Sequence of chain 2.A:
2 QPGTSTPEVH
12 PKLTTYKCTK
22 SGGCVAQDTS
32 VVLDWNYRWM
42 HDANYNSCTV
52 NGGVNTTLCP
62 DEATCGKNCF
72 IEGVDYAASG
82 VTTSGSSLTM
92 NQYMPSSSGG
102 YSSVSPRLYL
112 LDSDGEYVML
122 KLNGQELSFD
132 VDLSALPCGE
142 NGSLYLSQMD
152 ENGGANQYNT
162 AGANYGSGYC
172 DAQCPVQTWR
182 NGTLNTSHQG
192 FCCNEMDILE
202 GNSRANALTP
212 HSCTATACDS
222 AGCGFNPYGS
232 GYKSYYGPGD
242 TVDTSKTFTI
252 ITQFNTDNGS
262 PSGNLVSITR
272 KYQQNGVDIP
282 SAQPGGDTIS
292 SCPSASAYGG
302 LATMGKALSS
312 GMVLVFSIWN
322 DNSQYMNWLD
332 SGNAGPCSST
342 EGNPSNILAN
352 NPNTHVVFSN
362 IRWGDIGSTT

Binding-site contacts:
Ligand atom N2 contacts residue ASN56 of chain 2.A at 2.8 Å (h-bond).
Ligand atom C2 contacts residue ASN56 of chain 2.A at 2.4 Å.
Ligand atom O6 contacts residue LEU59 of chain 2.A at 3.6 Å.
Ligand atom C6 contacts residue THR58 of chain 2.A at 4.5 Å.
Ligand atom O5 contacts residue THR58 of chain 2.A at 4.4 Å.
Ligand atom O5 contacts residue ASN56 of chain 2.A at 2.4 Å (h-bond).
Ligand atom C4 contacts residue ASN47 of chain 2.A at 4.3 Å.
Ligand atom C1 contacts residue SER48 of chain 2.A at 4.3 Å.
Ligand atom C8 contacts residue SER48 of chain 2.A at 3.9 Å.
Ligand atom C8 contacts residue VAL51 of chain 2.A at 4.3 Å (hydrophobic).
Ligand atom O6 contacts residue ASP43 of chain 2.A at 4.3 Å.
Ligand atom O6 contacts residue ASN47 of chain 2.A at 3.8 Å.
Ligand atom O5 contacts residue LEU59 of chain 2.A at 3.7 Å.
Ligand atom N2 contacts residue SER48 of chain 2.A at 4.5 Å.
Ligand atom C7 contacts residue ASN56 of chain 2.A at 3.5 Å.
Ligand atom C2 contacts residue SER48 of chain 2.A at 4.3 Å.
Ligand atom C4 contacts residue ASN56 of chain 2.A at 4.2 Å.
Ligand atom C1 contacts residue LEU59 of chain 2.A at 4.4 Å (hydrophobic).
Ligand atom O7 contacts residue ASN56 of chain 2.A at 3.9 Å.
Ligand atom C7 contacts residue SER48 of chain 2.A at 3.7 Å.
Ligand atom C1 contacts residue ASN56 of chain 2.A at 1.4 Å.
Ligand atom C5 contacts residue ASN56 of chain 2.A at 3.7 Å.
Ligand atom C3 contacts residue ASN56 of chain 2.A at 3.8 Å.
Ligand atom C8 contacts residue THR50 of chain 2.A at 4.3 Å.
Ligand atom O7 contacts residue SER48 of chain 2.A at 3.0 Å (h-bond).

A protein and the small-molecule ligand that binds it are described below.
Small molecule (SMILES): CC(=O)N[C@@H]1[C@@H](O)[C@H](O)[C@@H](CO)O[C@H]1O